Binding-site contacts:
Ligand atom C9 contacts residue TYR166 of chain 1.A at 3.5 Å (hydrophobic).
Ligand atom C19 contacts residue LEU278 of chain 1.A at 3.7 Å (hydrophobic).
Ligand atom C11 contacts residue TYR166 of chain 1.A at 3.6 Å (hydrophobic).
Ligand atom C8 contacts residue TYR166 of chain 1.A at 3.5 Å (hydrophobic).
Ligand atom N32 contacts residue PHE280 of chain 1.A at 3.6 Å.
Ligand atom C34 contacts residue PHE181 of chain 1.A at 3.5 Å (hydrophobic).
Ligand atom N16 contacts residue LEU392 of chain 1.A at 2.9 Å (h-bond).
Ligand atom N22 contacts residue TYR48 of chain 1.A at 3.3 Å (h-bond).
Ligand atom C21 contacts residue TYR60 of chain 1.A at 3.7 Å (hydrophobic).
Ligand atom C6 contacts residue TYR166 of chain 1.A at 3.8 Å (hydrophobic).
Ligand atom C18 contacts residue LEU392 of chain 1.A at 3.1 Å (hydrophobic).
Ligand atom O1 contacts residue HIS168 of chain 1.A at 3.2 Å (h-bond).
Ligand atom C31 contacts residue PHE280 of chain 1.A at 3.6 Å (hydrophobic).
Ligand atom N22 contacts residue TYR60 of chain 1.A at 3.5 Å (h-bond).
Ligand atom C21 contacts residue PHE117 of chain 1.A at 3.2 Å (hydrophobic).
Ligand atom O1 contacts residue ASN333 of chain 1.A at 3.7 Å.
Ligand atom C8 contacts residue HIS168 of chain 1.A at 3.7 Å.
Ligand atom C20 contacts residue LEU392 of chain 1.A at 3.5 Å (hydrophobic).
Ligand atom C9 contacts residue HIS168 of chain 1.A at 3.8 Å.
Ligand atom N35 contacts residue ASN333 of chain 1.A at 3.5 Å (h-bond).
Ligand atom C4 contacts residue TYR166 of chain 1.A at 3.6 Å (hydrophobic).
Ligand atom C2 contacts residue TYR166 of chain 1.A at 3.7 Å (hydrophobic).
Ligand atom O12 contacts residue TYR295 of chain 1.A at 3.8 Å.
Ligand atom C7 contacts residue TYR166 of chain 1.A at 3.7 Å (hydrophobic).
Ligand atom C23 contacts residue TYR48 of chain 1.A at 3.8 Å (hydrophobic).
Ligand atom O1 contacts residue TYR166 of chain 1.A at 3.6 Å.
Ligand atom C3 contacts residue TYR166 of chain 1.A at 3.5 Å (hydrophobic).
Ligand atom C33 contacts residue PHE181 of chain 1.A at 3.1 Å (hydrophobic).
Ligand atom C6 contacts residue LEU335 of chain 1.A at 3.7 Å (hydrophobic).
Ligand atom C7 contacts residue ASN333 of chain 1.A at 3.8 Å.
Ligand atom C15 contacts residue TYR276 of chain 1.A at 3.8 Å (hydrophobic).
Ligand atom C17 contacts residue LEU392 of chain 1.A at 3.3 Å (hydrophobic).
Ligand atom C20 contacts residue PHE117 of chain 1.A at 3.5 Å (hydrophobic).
Ligand atom C5 contacts residue TYR166 of chain 1.A at 3.8 Å (hydrophobic).
Ligand atom C30 contacts residue ASP51 of chain 1.A at 3.3 Å.
Ligand atom C14 contacts residue LEU392 of chain 1.A at 3.7 Å (hydrophobic).
Ligand atom O30 contacts residue PHE280 of chain 1.A at 3.6 Å.
Ligand atom C19 contacts residue LEU392 of chain 1.A at 2.9 Å (hydrophobic).
Ligand atom C8 contacts residue ASN333 of chain 1.A at 3.5 Å.
Ligand atom C7 contacts residue CYS334 of chain 1.A at 3.3 Å (hydrophobic).

Sequence of chain 1.A:
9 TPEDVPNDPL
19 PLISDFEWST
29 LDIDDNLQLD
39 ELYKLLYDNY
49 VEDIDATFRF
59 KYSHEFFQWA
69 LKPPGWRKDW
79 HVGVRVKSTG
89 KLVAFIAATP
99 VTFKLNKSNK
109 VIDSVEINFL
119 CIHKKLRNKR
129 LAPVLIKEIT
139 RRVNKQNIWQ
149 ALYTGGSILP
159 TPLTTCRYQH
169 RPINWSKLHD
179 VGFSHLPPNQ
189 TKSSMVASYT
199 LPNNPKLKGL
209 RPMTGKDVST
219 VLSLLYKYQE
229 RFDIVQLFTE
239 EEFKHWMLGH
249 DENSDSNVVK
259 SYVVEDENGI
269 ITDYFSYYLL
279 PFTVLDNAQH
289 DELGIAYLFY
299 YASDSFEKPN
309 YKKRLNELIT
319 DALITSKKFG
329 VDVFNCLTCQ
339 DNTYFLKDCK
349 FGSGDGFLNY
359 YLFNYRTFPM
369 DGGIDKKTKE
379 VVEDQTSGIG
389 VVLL

The protein below binds the small molecule below.
Small molecule (SMILES): Cc1c(C(=O)c2nccn2C)oc2cccc(OCCCNCc3cccnc3)c12